This small molecule binds to this protein.
Small molecule (SMILES): CO[C@H]1O[C@H](CO)[C@H](O)[C@H](O)[C@H]1NC(C)=O

Sequence of chain 1.A:
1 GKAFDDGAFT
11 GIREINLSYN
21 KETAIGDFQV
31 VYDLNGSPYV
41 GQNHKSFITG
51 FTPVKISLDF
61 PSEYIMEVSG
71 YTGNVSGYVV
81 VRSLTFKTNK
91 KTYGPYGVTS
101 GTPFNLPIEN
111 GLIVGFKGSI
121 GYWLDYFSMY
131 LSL

Binding-site contacts:
Ligand atom C5 contacts residue TYR122 of chain 1.A at 4.1 Å (hydrophobic).
Ligand atom O4 contacts residue GLY1 of chain 1.A at 2.8 Å (h-bond).
Ligand atom C6 contacts residue ASP125 of chain 1.A at 3.1 Å.
Ligand atom C7 contacts residue GLY1 of chain 1.A at 4.0 Å.
Ligand atom O1 contacts residue TYR78 of chain 1.A at 3.3 Å (h-bond).
Ligand atom O3 contacts residue GLY1 of chain 1.A at 2.5 Å (h-bond).
Ligand atom CM contacts residue TYR122 of chain 1.A at 3.9 Å (hydrophobic).
Ligand atom C4 contacts residue ASP125 of chain 1.A at 3.1 Å.
Ligand atom C7 contacts residue PHE47 of chain 1.A at 4.1 Å (hydrophobic).
Ligand atom C4 contacts residue GLY121 of chain 1.A at 4.4 Å.
Ligand atom C5 contacts residue TYR78 of chain 1.A at 3.8 Å (hydrophobic).
Ligand atom CM contacts residue TYR78 of chain 1.A at 3.2 Å (hydrophobic).
Ligand atom C6 contacts residue TYR78 of chain 1.A at 4.0 Å (hydrophobic).
Ligand atom O4 contacts residue ASP125 of chain 1.A at 2.7 Å (salt-bridge).
Ligand atom O5 contacts residue TYR122 of chain 1.A at 3.3 Å (h-bond).
Ligand atom C6 contacts residue TRP123 of chain 1.A at 3.9 Å (hydrophobic).
Ligand atom N2 contacts residue GLY1 of chain 1.A at 4.2 Å.
Ligand atom C3 contacts residue GLY1 of chain 1.A at 3.4 Å.
Ligand atom O7 contacts residue GLY1 of chain 1.A at 3.5 Å (h-bond).
Ligand atom O6 contacts residue ASP125 of chain 1.A at 2.7 Å (salt-bridge).
Ligand atom C6 contacts residue GLY121 of chain 1.A at 4.5 Å.
Ligand atom C5 contacts residue ASP125 of chain 1.A at 3.7 Å.
Ligand atom C6 contacts residue TYR122 of chain 1.A at 3.8 Å (hydrophobic).
Ligand atom O6 contacts residue GLY121 of chain 1.A at 3.9 Å.
Ligand atom C2 contacts residue PHE47 of chain 1.A at 4.4 Å (hydrophobic).
Ligand atom C4 contacts residue GLY1 of chain 1.A at 3.6 Å.
Ligand atom C2 contacts residue GLY1 of chain 1.A at 3.6 Å.
Ligand atom C6 contacts residue VAL80 of chain 1.A at 4.2 Å (hydrophobic).
Ligand atom O6 contacts residue VAL80 of chain 1.A at 3.8 Å.
Ligand atom O7 contacts residue PHE47 of chain 1.A at 3.1 Å.
Ligand atom C5 contacts residue GLY121 of chain 1.A at 4.5 Å.
Ligand atom O6 contacts residue TYR122 of chain 1.A at 3.3 Å (h-bond).
Ligand atom C4 contacts residue TYR78 of chain 1.A at 4.2 Å (hydrophobic).
Ligand atom C1 contacts residue TYR122 of chain 1.A at 4.2 Å (hydrophobic).
Ligand atom O4 contacts residue GLY121 of chain 1.A at 3.3 Å.
Ligand atom O5 contacts residue GLY121 of chain 1.A at 3.8 Å.
Ligand atom O6 contacts residue TRP123 of chain 1.A at 2.9 Å (h-bond).
Ligand atom O1 contacts residue TYR122 of chain 1.A at 4.3 Å.
Ligand atom O4 contacts residue TYR122 of chain 1.A at 4.4 Å.
Ligand atom C3 contacts residue TYR78 of chain 1.A at 4.0 Å (hydrophobic).